Binding-site contacts:
Ligand atom C2 contacts residue NAG2 of chain 1.B at 4.0 Å.
Ligand atom O2 contacts residue NAG2 of chain 1.B at 3.9 Å.
Ligand atom C3 contacts residue MAN4 of chain 1.B at 3.0 Å.
Ligand atom O2 contacts residue MAN4 of chain 1.B at 4.0 Å.
Ligand atom O2 contacts residue HIS175 of chain 1.A at 2.6 Å (h-bond).
Ligand atom C3 contacts residue HIS175 of chain 1.A at 3.8 Å.
Ligand atom O3 contacts residue LEU198 of chain 1.A at 3.9 Å.
Ligand atom C2 contacts residue LEU198 of chain 1.A at 4.3 Å (hydrophobic).
Ligand atom O3 contacts residue HIS175 of chain 1.A at 3.0 Å (h-bond).
Ligand atom C1 contacts residue NAG2 of chain 1.B at 3.1 Å.
Ligand atom C2 contacts residue HIS175 of chain 1.A at 3.7 Å.
Ligand atom C4 contacts residue HIS175 of chain 1.A at 4.2 Å.
Ligand atom O4 contacts residue ASP173 of chain 1.A at 3.7 Å.
Ligand atom O6 contacts residue ASP173 of chain 1.A at 3.9 Å.
Ligand atom C5 contacts residue ASP173 of chain 1.A at 4.5 Å.
Ligand atom O4 contacts residue PRO172 of chain 1.A at 4.4 Å.
Ligand atom C1 contacts residue MAN4 of chain 1.B at 2.6 Å.
Ligand atom O5 contacts residue NAG2 of chain 1.B at 4.2 Å.
Ligand atom C5 contacts residue MAN4 of chain 1.B at 2.9 Å.
Ligand atom C4 contacts residue MAN4 of chain 1.B at 3.6 Å.
Ligand atom O2 contacts residue LEU198 of chain 1.A at 4.0 Å.
Ligand atom O4 contacts residue ARG145 of chain 1.A at 3.8 Å.
Ligand atom C2 contacts residue MAN4 of chain 1.B at 2.7 Å.
Ligand atom C4 contacts residue ASP173 of chain 1.A at 4.0 Å.
Ligand atom C6 contacts residue MAN4 of chain 1.B at 4.2 Å.
Ligand atom C6 contacts residue ASP173 of chain 1.A at 3.5 Å.
Ligand atom O3 contacts residue MAN4 of chain 1.B at 4.3 Å.
Ligand atom O5 contacts residue MAN4 of chain 1.B at 2.4 Å (h-bond).

Sequence of chain 1.A:
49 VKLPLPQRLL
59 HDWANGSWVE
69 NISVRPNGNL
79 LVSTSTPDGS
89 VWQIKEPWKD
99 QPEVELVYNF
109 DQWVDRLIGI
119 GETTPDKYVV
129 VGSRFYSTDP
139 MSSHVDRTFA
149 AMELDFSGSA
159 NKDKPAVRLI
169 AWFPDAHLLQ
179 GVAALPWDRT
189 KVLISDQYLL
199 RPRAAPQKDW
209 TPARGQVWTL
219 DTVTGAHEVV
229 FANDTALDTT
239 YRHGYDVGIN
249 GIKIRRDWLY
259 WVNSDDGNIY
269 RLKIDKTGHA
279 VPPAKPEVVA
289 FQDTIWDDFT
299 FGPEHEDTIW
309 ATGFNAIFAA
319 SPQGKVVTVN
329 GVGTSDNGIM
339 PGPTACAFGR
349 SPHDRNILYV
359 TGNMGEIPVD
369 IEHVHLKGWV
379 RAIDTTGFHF

A small-molecule ligand and the protein it binds are described below.
Small molecule (SMILES): OC[C@H]1O[C@H](O)[C@@H](O)[C@@H](O)[C@@H]1O